Sequence of chain 1.HA:
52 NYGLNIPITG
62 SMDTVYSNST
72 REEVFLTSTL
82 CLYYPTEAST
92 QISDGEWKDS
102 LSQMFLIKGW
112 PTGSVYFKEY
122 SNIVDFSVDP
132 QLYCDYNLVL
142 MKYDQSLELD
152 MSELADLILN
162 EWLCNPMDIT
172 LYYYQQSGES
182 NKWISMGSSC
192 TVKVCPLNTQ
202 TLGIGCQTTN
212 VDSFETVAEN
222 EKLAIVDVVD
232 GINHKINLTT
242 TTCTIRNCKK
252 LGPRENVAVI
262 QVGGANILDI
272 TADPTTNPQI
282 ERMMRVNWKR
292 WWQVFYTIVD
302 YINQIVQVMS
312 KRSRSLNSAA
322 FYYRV

Binding-site contacts:
Ligand atom C5 contacts residue ASN69 of chain 1.HA at 3.7 Å.
Ligand atom O7 contacts residue ASN69 of chain 1.HA at 4.0 Å.
Ligand atom C4 contacts residue ASN69 of chain 1.HA at 4.2 Å.
Ligand atom C7 contacts residue ASN69 of chain 1.HA at 3.9 Å.
Ligand atom O5 contacts residue ASN69 of chain 1.HA at 2.4 Å (h-bond).
Ligand atom N2 contacts residue ASN69 of chain 1.HA at 2.9 Å (h-bond).
Ligand atom C2 contacts residue ASN69 of chain 1.HA at 2.5 Å.
Ligand atom C1 contacts residue ASN69 of chain 1.HA at 1.4 Å.
Ligand atom C3 contacts residue ASN69 of chain 1.HA at 3.8 Å.

A small-molecule ligand and the protein it binds are described below.
Small molecule (SMILES): CC(=O)N[C@@H]1[C@@H](O)[C@H](O)[C@@H](CO)O[C@H]1O